Binding-site contacts:
Ligand atom C6 contacts residue PHE1083 of chain 1.G at 3.6 Å (hydrophobic).
Ligand atom O5 contacts residue ASN1078 of chain 1.G at 2.4 Å (h-bond).
Ligand atom C4 contacts residue ASN1078 of chain 1.G at 4.2 Å.
Ligand atom C1 contacts residue THR1080 of chain 1.G at 3.7 Å.
Ligand atom C2 contacts residue ASN1078 of chain 1.G at 2.5 Å.
Ligand atom C7 contacts residue ASN1078 of chain 1.G at 3.3 Å.
Ligand atom C5 contacts residue ASN1078 of chain 1.G at 3.7 Å.
Ligand atom C8 contacts residue THR1080 of chain 1.G at 3.8 Å.
Ligand atom O7 contacts residue ASN1078 of chain 1.G at 3.3 Å (h-bond).
Ligand atom O5 contacts residue PHE1083 of chain 1.G at 3.9 Å.
Ligand atom C3 contacts residue ASN1078 of chain 1.G at 3.8 Å.
Ligand atom N2 contacts residue THR1080 of chain 1.G at 3.5 Å.
Ligand atom C7 contacts residue THR1080 of chain 1.G at 4.2 Å.
Ligand atom N2 contacts residue ASN1078 of chain 1.G at 2.9 Å (h-bond).
Ligand atom C5 contacts residue PHE1083 of chain 1.G at 4.0 Å (hydrophobic).
Ligand atom C1 contacts residue ASN1078 of chain 1.G at 1.4 Å.
Ligand atom C8 contacts residue ASN1078 of chain 1.G at 4.1 Å.
Ligand atom C3 contacts residue THR1080 of chain 1.G at 3.7 Å.
Ligand atom C2 contacts residue THR1080 of chain 1.G at 3.9 Å.
Ligand atom C5 contacts residue THR1080 of chain 1.G at 4.4 Å.
Ligand atom O7 contacts residue HIS1081 of chain 1.G at 4.0 Å.

A protein and the small-molecule ligand that binds it are described below.
Small molecule (SMILES): CC(=O)N[C@H]1[C@H](O[C@H]2[C@H](O)[C@@H](NC(C)=O)CO[C@@H]2CO)O[C@H](CO)[C@@H](O)[C@@H]1O

Sequence of chain 1.G:
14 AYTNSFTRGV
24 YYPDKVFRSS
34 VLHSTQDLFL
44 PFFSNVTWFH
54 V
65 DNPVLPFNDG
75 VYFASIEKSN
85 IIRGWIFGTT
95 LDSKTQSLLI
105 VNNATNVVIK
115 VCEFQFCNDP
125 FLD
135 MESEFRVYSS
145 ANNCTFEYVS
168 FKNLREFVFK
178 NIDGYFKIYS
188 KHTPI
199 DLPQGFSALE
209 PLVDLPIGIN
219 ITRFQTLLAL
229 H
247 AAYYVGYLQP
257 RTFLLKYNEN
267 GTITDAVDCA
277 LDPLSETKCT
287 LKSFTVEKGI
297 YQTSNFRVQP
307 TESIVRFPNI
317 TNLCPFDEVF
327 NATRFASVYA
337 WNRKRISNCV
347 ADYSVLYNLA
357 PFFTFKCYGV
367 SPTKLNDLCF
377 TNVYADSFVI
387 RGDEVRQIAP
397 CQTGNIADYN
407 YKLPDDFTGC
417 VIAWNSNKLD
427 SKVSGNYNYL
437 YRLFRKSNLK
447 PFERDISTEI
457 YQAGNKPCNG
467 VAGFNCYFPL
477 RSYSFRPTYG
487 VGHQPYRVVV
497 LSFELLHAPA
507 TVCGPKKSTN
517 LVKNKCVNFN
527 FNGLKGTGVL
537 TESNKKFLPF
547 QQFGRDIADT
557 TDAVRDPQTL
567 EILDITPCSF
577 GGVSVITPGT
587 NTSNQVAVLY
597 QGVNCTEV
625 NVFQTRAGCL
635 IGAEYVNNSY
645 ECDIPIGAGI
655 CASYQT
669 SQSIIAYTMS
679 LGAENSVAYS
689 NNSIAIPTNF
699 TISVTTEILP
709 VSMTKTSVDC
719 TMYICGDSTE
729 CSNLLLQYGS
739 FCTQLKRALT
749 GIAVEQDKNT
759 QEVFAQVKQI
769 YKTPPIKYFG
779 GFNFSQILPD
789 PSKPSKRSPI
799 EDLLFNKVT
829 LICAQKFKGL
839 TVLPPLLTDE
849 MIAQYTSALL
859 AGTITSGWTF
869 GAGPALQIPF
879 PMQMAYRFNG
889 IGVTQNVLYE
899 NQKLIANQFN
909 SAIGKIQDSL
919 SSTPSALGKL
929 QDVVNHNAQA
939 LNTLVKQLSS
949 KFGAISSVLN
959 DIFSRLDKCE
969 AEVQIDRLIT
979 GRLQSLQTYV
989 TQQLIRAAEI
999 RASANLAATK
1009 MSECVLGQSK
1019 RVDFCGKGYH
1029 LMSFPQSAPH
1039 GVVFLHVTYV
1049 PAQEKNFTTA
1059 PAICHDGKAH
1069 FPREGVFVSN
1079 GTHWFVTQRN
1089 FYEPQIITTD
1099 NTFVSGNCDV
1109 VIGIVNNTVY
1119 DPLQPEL